Sequence of chain 1.B:
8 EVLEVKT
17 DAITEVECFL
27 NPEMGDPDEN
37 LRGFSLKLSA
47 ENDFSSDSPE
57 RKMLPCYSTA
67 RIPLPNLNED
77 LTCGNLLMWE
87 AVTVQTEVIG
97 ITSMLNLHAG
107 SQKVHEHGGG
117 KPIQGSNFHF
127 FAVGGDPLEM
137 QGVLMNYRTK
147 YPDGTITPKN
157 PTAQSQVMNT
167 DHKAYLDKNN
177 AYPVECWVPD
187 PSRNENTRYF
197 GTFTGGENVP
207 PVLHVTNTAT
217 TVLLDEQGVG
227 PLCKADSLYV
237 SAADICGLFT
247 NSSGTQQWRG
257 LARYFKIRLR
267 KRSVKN

Sequence of chain 1.D:
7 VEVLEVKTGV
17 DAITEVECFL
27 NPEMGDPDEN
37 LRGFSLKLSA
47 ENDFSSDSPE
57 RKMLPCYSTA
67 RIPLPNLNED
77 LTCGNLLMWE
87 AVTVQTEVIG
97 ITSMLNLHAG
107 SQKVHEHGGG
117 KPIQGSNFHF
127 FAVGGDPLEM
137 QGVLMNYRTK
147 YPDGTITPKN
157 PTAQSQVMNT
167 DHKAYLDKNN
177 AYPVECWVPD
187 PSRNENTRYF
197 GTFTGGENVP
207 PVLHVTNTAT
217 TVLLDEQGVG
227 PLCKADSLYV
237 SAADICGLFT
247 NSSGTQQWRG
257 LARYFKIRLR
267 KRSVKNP

This small molecule binds to this protein.
Small molecule (SMILES): CC(=O)N[C@H]1[C@H]([C@H](O)[C@H](O)CO)O[C@@](O[C@H](CO)[C@@H](O)[C@@H]2O[C@@](O[C@@H]3[C@@H](O)[C@H](O)O[C@H](CO)[C@@H]3O)(C(=O)O)C[C@H](O)[C@H]2NC(C)=O)(C(=O)O)C[C@@H]1O

Binding-site contacts:
Ligand atom C8 contacts residue GLN253 of chain 1.C at 4.0 Å.
Ligand atom C11 contacts residue PHE245 of chain 1.C at 4.1 Å (hydrophobic).
Ligand atom N5 contacts residue GLN253 of chain 1.C at 3.5 Å (h-bond).
Ligand atom O1A contacts residue LYS43 of chain 1.C at 3.2 Å (salt-bridge).
Ligand atom C7 contacts residue LEU37 of chain 1.C at 3.9 Å (hydrophobic).
Ligand atom N5 contacts residue ASN247 of chain 1.C at 2.8 Å (h-bond).
Ligand atom C9 contacts residue GLN253 of chain 1.C at 3.7 Å.
Ligand atom C11 contacts residue LEU37 of chain 1.C at 3.9 Å (hydrophobic).
Ligand atom C6 contacts residue GLN253 of chain 1.C at 4.0 Å.
Ligand atom C11 contacts residue THR251 of chain 1.C at 3.5 Å.
Ligand atom O8 contacts residue ASN247 of chain 1.C at 3.9 Å.
Ligand atom O10 contacts residue LEU37 of chain 1.C at 3.9 Å.
Ligand atom C11 contacts residue GLN253 of chain 1.C at 3.8 Å.
Ligand atom O1B contacts residue THR251 of chain 1.C at 3.6 Å (h-bond).
Ligand atom C1 contacts residue LYS43 of chain 1.C at 3.9 Å.
Ligand atom O9 contacts residue LEU42 of chain 1.C at 3.4 Å.
Ligand atom O1A contacts residue ASN247 of chain 1.C at 4.0 Å.
Ligand atom C4 contacts residue ASN247 of chain 1.C at 3.6 Å.
Ligand atom O1A contacts residue SER249 of chain 1.C at 3.9 Å.
Ligand atom C11 contacts residue ASN247 of chain 1.C at 3.5 Å.
Ligand atom C10 contacts residue GLN253 of chain 1.C at 4.0 Å.
Ligand atom O9 contacts residue LYS43 of chain 1.C at 2.9 Å (salt-bridge).
Ligand atom O8 contacts residue LYS43 of chain 1.C at 3.3 Å.
Ligand atom O7 contacts residue LEU37 of chain 1.C at 3.3 Å.
Ligand atom C5 contacts residue ASN247 of chain 1.C at 3.7 Å.
Ligand atom O8 contacts residue THR251 of chain 1.C at 3.9 Å.
Ligand atom O1A contacts residue THR251 of chain 1.C at 2.6 Å (h-bond).
Ligand atom C9 contacts residue LYS43 of chain 1.C at 3.7 Å.
Ligand atom O4 contacts residue ASP49 of chain 1.D at 3.9 Å.
Ligand atom C11 contacts residue HIS113 of chain 1.B at 3.5 Å.
Ligand atom C11 contacts residue PHE50 of chain 1.D at 3.7 Å (hydrophobic).
Ligand atom O1B contacts residue SER249 of chain 1.C at 2.7 Å (h-bond).
Ligand atom C1 contacts residue THR251 of chain 1.C at 3.5 Å.
Ligand atom O4 contacts residue ASN247 of chain 1.C at 4.1 Å.
Ligand atom C10 contacts residue ASN247 of chain 1.C at 3.6 Å.
Ligand atom C7 contacts residue GLN253 of chain 1.C at 3.6 Å.
Ligand atom O8 contacts residue GLN253 of chain 1.C at 3.7 Å.
Ligand atom O1B contacts residue LYS43 of chain 1.C at 3.8 Å.
Ligand atom C1 contacts residue SER249 of chain 1.C at 3.6 Å.
Ligand atom C6 contacts residue ASN247 of chain 1.C at 4.0 Å.

Sequence of chain 1.C:
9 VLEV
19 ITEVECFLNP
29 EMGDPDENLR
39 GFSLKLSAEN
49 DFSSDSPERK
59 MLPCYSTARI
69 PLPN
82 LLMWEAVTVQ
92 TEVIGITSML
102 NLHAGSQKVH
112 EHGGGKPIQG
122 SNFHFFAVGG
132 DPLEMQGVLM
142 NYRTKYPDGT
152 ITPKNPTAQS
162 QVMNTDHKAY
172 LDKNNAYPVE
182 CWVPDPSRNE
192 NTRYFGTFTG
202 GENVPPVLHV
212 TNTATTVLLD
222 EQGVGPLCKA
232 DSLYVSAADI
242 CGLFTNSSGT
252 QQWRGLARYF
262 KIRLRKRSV